Sequence of chain 1.C:
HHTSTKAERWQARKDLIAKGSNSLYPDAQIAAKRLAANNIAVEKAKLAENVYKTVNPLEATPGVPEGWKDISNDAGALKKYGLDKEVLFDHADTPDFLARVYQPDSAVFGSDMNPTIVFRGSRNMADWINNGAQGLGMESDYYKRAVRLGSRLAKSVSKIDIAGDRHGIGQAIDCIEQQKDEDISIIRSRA

Binding-site contacts:
Ligand atom C13 contacts residue ILE306 of chain 1.C at 4.4 Å (hydrophobic).
Ligand atom C13 contacts residue ARG21 of chain 1.C at 1.5 Å.
Ligand atom C13 contacts residue LYS302 of chain 1.C at 1.2 Å.
Ligand atom C25 contacts residue ILE306 of chain 1.C at 3.6 Å (hydrophobic).
Ligand atom C13 contacts residue GLU299 of chain 1.C at 3.9 Å.
Ligand atom C25 contacts residue LYS302 of chain 1.C at 3.1 Å.
Ligand atom C12 contacts residue ARG21 of chain 1.C at 1.4 Å.
Ligand atom C25 contacts residue ARG21 of chain 1.C at 2.4 Å.
Ligand atom C12 contacts residue GLU299 of chain 1.C at 4.1 Å.
Ligand atom C25 contacts residue GLU299 of chain 1.C at 3.7 Å.
Ligand atom C12 contacts residue ILE306 of chain 1.C at 4.0 Å (hydrophobic).
Ligand atom C13 contacts residue ASN47 of chain 1.C at 4.4 Å.
Ligand atom C25 contacts residue ASP303 of chain 1.C at 3.9 Å.
Ligand atom C12 contacts residue LYS302 of chain 1.C at 2.5 Å.

This protein binds this small molecule.
Small molecule (SMILES): CC(=O)C=O